Binding-site contacts:
Ligand atom N9 contacts residue GLU140 of chain 21.E at 4.1 Å.
Ligand atom C8 contacts residue LYS143 of chain 21.E at 2.8 Å.
Ligand atom O4' contacts residue TRP47 of chain 21.E at 4.0 Å.
Ligand atom N9 contacts residue LYS143 of chain 21.E at 3.8 Å.
Ligand atom OP1 contacts residue LYS45 of chain 26.F at 4.3 Å.
Ligand atom C2 contacts residue TRP47 of chain 21.E at 3.8 Å (hydrophobic).
Ligand atom C1' contacts residue TRP47 of chain 21.E at 4.3 Å (hydrophobic).
Ligand atom N7 contacts residue TRP47 of chain 21.E at 4.0 Å.
Ligand atom C1' contacts residue LYS143 of chain 21.E at 4.0 Å.
Ligand atom C4 contacts residue TRP47 of chain 21.E at 3.9 Å (hydrophobic).
Ligand atom C8 contacts residue TRP47 of chain 21.E at 4.0 Å (hydrophobic).
Ligand atom N1 contacts residue TRP47 of chain 21.E at 3.8 Å.
Ligand atom C6 contacts residue TRP47 of chain 21.E at 3.9 Å (hydrophobic).
Ligand atom C8 contacts residue GLU140 of chain 21.E at 4.1 Å.
Ligand atom C2' contacts residue GLU140 of chain 21.E at 3.5 Å.
Ligand atom O4' contacts residue LYS143 of chain 21.E at 4.2 Å.
Ligand atom N3 contacts residue TRP47 of chain 21.E at 3.9 Å.
Ligand atom N6 contacts residue TRP47 of chain 21.E at 4.2 Å.
Ligand atom N7 contacts residue LYS143 of chain 21.E at 3.7 Å.
Ligand atom O2' contacts residue GLU140 of chain 21.E at 3.0 Å (salt-bridge).
Ligand atom O4' contacts residue GLU140 of chain 21.E at 4.1 Å.
Ligand atom C2' contacts residue LYS143 of chain 21.E at 4.5 Å.
Ligand atom N9 contacts residue TRP47 of chain 21.E at 4.0 Å.
Ligand atom C5 contacts residue TRP47 of chain 21.E at 4.0 Å (hydrophobic).
Ligand atom C1' contacts residue GLU140 of chain 21.E at 3.2 Å.

Sequence of chain 21.E:
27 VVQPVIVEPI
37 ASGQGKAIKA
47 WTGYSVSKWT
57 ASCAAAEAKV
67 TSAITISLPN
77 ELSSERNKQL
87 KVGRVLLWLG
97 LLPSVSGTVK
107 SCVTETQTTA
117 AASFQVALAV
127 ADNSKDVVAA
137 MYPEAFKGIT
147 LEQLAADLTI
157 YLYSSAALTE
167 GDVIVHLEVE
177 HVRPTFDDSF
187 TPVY

Sequence of chain 26.F:
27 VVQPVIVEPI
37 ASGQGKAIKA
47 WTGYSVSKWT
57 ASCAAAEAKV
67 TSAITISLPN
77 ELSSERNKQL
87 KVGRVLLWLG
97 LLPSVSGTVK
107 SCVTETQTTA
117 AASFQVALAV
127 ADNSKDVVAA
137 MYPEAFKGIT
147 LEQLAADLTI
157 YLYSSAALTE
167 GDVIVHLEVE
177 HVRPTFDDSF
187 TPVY

The protein below binds the small molecule below.
Small molecule (SMILES): Nc1ncnc2c1ncn2[C@@H]1O[C@H](COP(=O)=O)[C@@H](O[P](=O)(O)OC[C@H]2O[C@@H](n3ccc(=O)[nH]c3=O)[C@H](O)[C@@H]2O)[C@H]1O